Binding-site contacts:
Ligand atom O1 contacts residue GLY180 of chain 1.B at 3.6 Å.
Ligand atom C5 contacts residue ASP252 of chain 1.B at 3.6 Å.
Ligand atom C2 contacts residue GLY180 of chain 1.B at 3.3 Å.
Ligand atom C2 contacts residue ARG392 of chain 1.B at 4.1 Å.
Ligand atom C4 contacts residue ARG392 of chain 1.B at 3.6 Å.
Ligand atom C5 contacts residue GLY180 of chain 1.B at 3.9 Å.
Ligand atom C4 contacts residue LEU176 of chain 1.B at 4.0 Å (hydrophobic).
Ligand atom N10 contacts residue ARG392 of chain 1.B at 3.7 Å.
Ligand atom O1 contacts residue ASN394 of chain 1.B at 3.2 Å (h-bond).
Ligand atom C8 contacts residue ARG392 of chain 1.B at 3.8 Å.
Ligand atom C2 contacts residue ASN394 of chain 1.B at 4.2 Å.
Ligand atom C11 contacts residue LEU176 of chain 1.B at 4.2 Å (hydrophobic).
Ligand atom C11 contacts residue PRO177 of chain 1.B at 4.1 Å (hydrophobic).
Ligand atom C9 contacts residue LEU176 of chain 1.B at 4.0 Å (hydrophobic).
Ligand atom O1 contacts residue ARG392 of chain 1.B at 3.7 Å.
Ligand atom N10 contacts residue PRO177 of chain 1.B at 4.4 Å.
Ligand atom C9 contacts residue ARG392 of chain 1.B at 3.4 Å.
Ligand atom C4 contacts residue PRO177 of chain 1.B at 4.2 Å (hydrophobic).
Ligand atom C8 contacts residue LEU176 of chain 1.B at 3.3 Å (hydrophobic).
Ligand atom C6 contacts residue ASP252 of chain 1.B at 3.5 Å.
Ligand atom O3 contacts residue ASN184 of chain 1.B at 4.3 Å.
Ligand atom O3 contacts residue LEU181 of chain 1.B at 4.1 Å.
Ligand atom C8 contacts residue GLU154 of chain 1.B at 3.5 Å.
Ligand atom O1 contacts residue PHE393 of chain 1.B at 4.2 Å.
Ligand atom C12 contacts residue PRO177 of chain 1.B at 3.8 Å (hydrophobic).
Ligand atom C6 contacts residue LEU176 of chain 1.B at 3.9 Å (hydrophobic).
Ligand atom N10 contacts residue LEU176 of chain 1.B at 4.3 Å.
Ligand atom C7 contacts residue ARG392 of chain 1.B at 3.5 Å.
Ligand atom C5 contacts residue ARG392 of chain 1.B at 3.3 Å.
Ligand atom C11 contacts residue ARG392 of chain 1.B at 3.6 Å.
Ligand atom C4 contacts residue GLY180 of chain 1.B at 3.9 Å.
Ligand atom C6 contacts residue ARG392 of chain 1.B at 3.6 Å.
Ligand atom O3 contacts residue GLY180 of chain 1.B at 3.4 Å.
Ligand atom C9 contacts residue GLU154 of chain 1.B at 4.0 Å.
Ligand atom C7 contacts residue LEU176 of chain 1.B at 3.8 Å (hydrophobic).
Ligand atom O1 contacts residue ASN184 of chain 1.B at 3.9 Å.
Ligand atom O3 contacts residue PRO177 of chain 1.B at 4.1 Å.
Ligand atom C5 contacts residue LEU176 of chain 1.B at 3.8 Å (hydrophobic).
Ligand atom C12 contacts residue LEU176 of chain 1.B at 4.3 Å (hydrophobic).
Ligand atom C12 contacts residue ARG392 of chain 1.B at 3.6 Å.

Sequence of chain 1.B:
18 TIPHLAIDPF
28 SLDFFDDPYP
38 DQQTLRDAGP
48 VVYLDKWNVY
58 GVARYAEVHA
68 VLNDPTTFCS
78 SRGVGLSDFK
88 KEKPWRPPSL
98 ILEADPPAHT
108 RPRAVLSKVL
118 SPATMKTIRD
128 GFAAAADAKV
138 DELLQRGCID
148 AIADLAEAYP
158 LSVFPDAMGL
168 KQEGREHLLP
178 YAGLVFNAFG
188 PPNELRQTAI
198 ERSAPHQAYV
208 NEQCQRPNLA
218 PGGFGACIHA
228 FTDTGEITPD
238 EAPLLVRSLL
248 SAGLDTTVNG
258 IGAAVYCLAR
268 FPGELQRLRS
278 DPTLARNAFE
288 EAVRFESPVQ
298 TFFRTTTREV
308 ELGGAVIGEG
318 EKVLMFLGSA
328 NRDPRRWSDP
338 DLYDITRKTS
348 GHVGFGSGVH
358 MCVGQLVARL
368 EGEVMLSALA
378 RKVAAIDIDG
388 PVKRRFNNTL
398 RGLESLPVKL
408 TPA

This small molecule binds to this protein.
Small molecule (SMILES): O=C(O)c1ccc2cc[nH]c2c1